Sequence of chain 1.A:
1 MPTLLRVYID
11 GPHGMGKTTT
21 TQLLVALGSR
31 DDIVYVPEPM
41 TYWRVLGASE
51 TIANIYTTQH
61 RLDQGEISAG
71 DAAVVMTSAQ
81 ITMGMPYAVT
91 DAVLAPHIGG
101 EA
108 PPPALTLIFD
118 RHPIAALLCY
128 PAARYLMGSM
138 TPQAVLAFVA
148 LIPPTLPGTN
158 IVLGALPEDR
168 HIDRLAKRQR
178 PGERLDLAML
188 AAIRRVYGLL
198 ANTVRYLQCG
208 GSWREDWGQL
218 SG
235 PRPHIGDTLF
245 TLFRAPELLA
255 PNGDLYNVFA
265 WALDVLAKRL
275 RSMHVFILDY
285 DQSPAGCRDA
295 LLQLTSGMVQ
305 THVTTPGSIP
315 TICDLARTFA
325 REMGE

The protein below binds the small molecule below.
Small molecule (SMILES): Cc1c(C=C(CO)CO)[nH]c(=O)[nH]c1=O

Binding-site contacts:
Ligand atom C13 contacts residue ILE52 of chain 1.A at 3.7 Å (hydrophobic).
Ligand atom C1 contacts residue TYR127 of chain 1.A at 3.4 Å (hydrophobic).
Ligand atom C14 contacts residue ARG118 of chain 1.A at 3.9 Å.
Ligand atom C4 contacts residue ARG118 of chain 1.A at 3.6 Å.
Ligand atom C4 contacts residue TYR127 of chain 1.A at 4.0 Å (hydrophobic).
Ligand atom O4 contacts residue HIS13 of chain 1.A at 3.6 Å.
Ligand atom O2 contacts residue MET83 of chain 1.A at 3.8 Å.
Ligand atom O1 contacts residue TYR127 of chain 1.A at 3.8 Å.
Ligand atom O4 contacts residue ARG177 of chain 1.A at 4.0 Å.
Ligand atom O4 contacts residue ARG118 of chain 1.A at 2.9 Å (salt-bridge).
Ligand atom C14 contacts residue GLU38 of chain 1.A at 3.4 Å.
Ligand atom C4 contacts residue TYR87 of chain 1.A at 3.8 Å (hydrophobic).
Ligand atom C1 contacts residue GLN80 of chain 1.A at 3.7 Å.
Ligand atom C1 contacts residue MET83 of chain 1.A at 3.8 Å (hydrophobic).
Ligand atom N2 contacts residue GLN80 of chain 1.A at 2.9 Å (h-bond).
Ligand atom C11 contacts residue TYR127 of chain 1.A at 3.9 Å (hydrophobic).
Ligand atom O4 contacts residue GLU38 of chain 1.A at 3.2 Å (salt-bridge).
Ligand atom C5 contacts residue MET83 of chain 1.A at 3.8 Å (hydrophobic).
Ligand atom C2 contacts residue MET83 of chain 1.A at 3.8 Å (hydrophobic).
Ligand atom O1 contacts residue ILE55 of chain 1.A at 3.5 Å.
Ligand atom N2 contacts residue MET83 of chain 1.A at 3.8 Å.
Ligand atom N1 contacts residue TYR127 of chain 1.A at 3.5 Å.
Ligand atom C14 contacts residue ARG177 of chain 1.A at 3.5 Å.
Ligand atom C11 contacts residue ARG118 of chain 1.A at 3.8 Å.
Ligand atom O2 contacts residue GLN80 of chain 1.A at 2.9 Å (h-bond).
Ligand atom N1 contacts residue MET83 of chain 1.A at 3.8 Å.
Ligand atom C2 contacts residue GLN80 of chain 1.A at 3.8 Å.
Ligand atom C3 contacts residue TYR127 of chain 1.A at 3.7 Å (hydrophobic).
Ligand atom C2 contacts residue TYR127 of chain 1.A at 3.5 Å (hydrophobic).
Ligand atom C13 contacts residue TRP43 of chain 1.A at 3.6 Å (hydrophobic).
Ligand atom O2 contacts residue ALA123 of chain 1.A at 3.4 Å.
Ligand atom O2 contacts residue TYR127 of chain 1.A at 3.7 Å.
Ligand atom O2 contacts residue ALA122 of chain 1.A at 4.0 Å.
Ligand atom N2 contacts residue TYR127 of chain 1.A at 3.6 Å.
Ligand atom O1 contacts residue GLN80 of chain 1.A at 3.7 Å.
Ligand atom C5 contacts residue TYR127 of chain 1.A at 3.8 Å (hydrophobic).
Ligand atom C3 contacts residue MET83 of chain 1.A at 3.8 Å (hydrophobic).
Ligand atom C14 contacts residue HIS13 of chain 1.A at 3.6 Å.
Ligand atom C13 contacts residue MET83 of chain 1.A at 4.0 Å (hydrophobic).
Ligand atom O3 contacts residue ILE52 of chain 1.A at 3.2 Å.